The protein below binds the small molecule below.
Small molecule (SMILES): CC(=O)N[C@H]1[C@H](O[C@H]2[C@H](O)[C@@H](NC(C)=O)CO[C@@H]2CO)O[C@H](CO)[C@@H](O)[C@@H]1O

Binding-site contacts:
Ligand atom O5 contacts residue ASN122 of chain 1.C at 2.4 Å (h-bond).
Ligand atom C2 contacts residue ASN122 of chain 1.C at 2.5 Å.
Ligand atom C2 contacts residue LYS133 of chain 1.C at 4.0 Å.
Ligand atom C8 contacts residue THR98 of chain 1.C at 3.2 Å.
Ligand atom C3 contacts residue LYS133 of chain 1.C at 4.2 Å.
Ligand atom N2 contacts residue LYS133 of chain 1.C at 3.3 Å.
Ligand atom C1 contacts residue LYS133 of chain 1.C at 4.0 Å.
Ligand atom N2 contacts residue ASN122 of chain 1.C at 2.9 Å (h-bond).
Ligand atom C7 contacts residue ASN122 of chain 1.C at 3.4 Å.
Ligand atom C7 contacts residue LYS133 of chain 1.C at 4.2 Å.
Ligand atom C4 contacts residue ASN122 of chain 1.C at 4.2 Å.
Ligand atom O7 contacts residue GLN100 of chain 1.C at 3.2 Å.
Ligand atom O7 contacts residue PHE121 of chain 1.C at 4.0 Å.
Ligand atom C8 contacts residue ASN122 of chain 1.C at 3.4 Å.
Ligand atom C6 contacts residue LYS131 of chain 1.C at 4.0 Å.
Ligand atom O7 contacts residue SER120 of chain 1.C at 3.9 Å.
Ligand atom O6 contacts residue LYS131 of chain 1.C at 3.0 Å (salt-bridge).
Ligand atom C1 contacts residue ASN122 of chain 1.C at 1.4 Å.
Ligand atom O7 contacts residue LYS133 of chain 1.C at 4.2 Å.
Ligand atom C3 contacts residue ASN122 of chain 1.C at 3.8 Å.
Ligand atom C5 contacts residue ASN122 of chain 1.C at 3.6 Å.
Ligand atom C7 contacts residue GLN100 of chain 1.C at 4.1 Å.
Ligand atom O7 contacts residue THR98 of chain 1.C at 4.2 Å.
Ligand atom C7 contacts residue THR98 of chain 1.C at 4.5 Å.
Ligand atom O7 contacts residue ASN122 of chain 1.C at 4.3 Å.

Sequence of chain 1.C:
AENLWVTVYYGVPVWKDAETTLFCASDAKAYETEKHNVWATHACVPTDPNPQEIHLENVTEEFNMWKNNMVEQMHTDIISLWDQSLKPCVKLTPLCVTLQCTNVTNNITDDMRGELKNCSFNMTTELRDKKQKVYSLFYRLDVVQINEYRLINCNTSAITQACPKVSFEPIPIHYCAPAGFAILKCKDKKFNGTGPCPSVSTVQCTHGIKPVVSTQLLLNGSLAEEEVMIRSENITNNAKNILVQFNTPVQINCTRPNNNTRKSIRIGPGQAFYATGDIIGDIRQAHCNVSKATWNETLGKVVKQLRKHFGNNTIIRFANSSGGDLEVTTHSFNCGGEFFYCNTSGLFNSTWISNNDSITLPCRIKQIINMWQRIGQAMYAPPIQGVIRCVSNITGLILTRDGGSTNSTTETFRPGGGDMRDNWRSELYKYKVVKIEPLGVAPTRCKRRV